Binding-site contacts:
Ligand atom C7 contacts residue HIS40 of chain 1.R at 4.3 Å.
Ligand atom O6 contacts residue TRP103 of chain 1.R at 3.4 Å.
Ligand atom O5 contacts residue ASN63 of chain 1.R at 2.4 Å (h-bond).
Ligand atom O6 contacts residue SER59 of chain 1.R at 4.4 Å.
Ligand atom C7 contacts residue ASN63 of chain 1.R at 4.2 Å.
Ligand atom O3 contacts residue ASN63 of chain 1.R at 3.5 Å (h-bond).
Ligand atom O7 contacts residue HIS40 of chain 1.R at 3.4 Å.
Ligand atom C5 contacts residue ASN63 of chain 1.R at 3.7 Å.
Ligand atom N2 contacts residue ASN63 of chain 1.R at 3.5 Å (h-bond).
Ligand atom C3 contacts residue ASN63 of chain 1.R at 3.5 Å.
Ligand atom C8 contacts residue TRP103 of chain 1.R at 3.9 Å (hydrophobic).
Ligand atom C6 contacts residue TRP103 of chain 1.R at 3.6 Å (hydrophobic).
Ligand atom N2 contacts residue TRP103 of chain 1.R at 4.5 Å.
Ligand atom C4 contacts residue ASN63 of chain 1.R at 4.2 Å.
Ligand atom C6 contacts residue SER59 of chain 1.R at 4.3 Å.
Ligand atom C1 contacts residue ASN63 of chain 1.R at 1.4 Å.
Ligand atom O5 contacts residue SER59 of chain 1.R at 4.3 Å.
Ligand atom C6 contacts residue ASN63 of chain 1.R at 4.4 Å.
Ligand atom C2 contacts residue ASN63 of chain 1.R at 2.4 Å.
Ligand atom C8 contacts residue ASN63 of chain 1.R at 4.2 Å.

Sequence of chain 1.R:
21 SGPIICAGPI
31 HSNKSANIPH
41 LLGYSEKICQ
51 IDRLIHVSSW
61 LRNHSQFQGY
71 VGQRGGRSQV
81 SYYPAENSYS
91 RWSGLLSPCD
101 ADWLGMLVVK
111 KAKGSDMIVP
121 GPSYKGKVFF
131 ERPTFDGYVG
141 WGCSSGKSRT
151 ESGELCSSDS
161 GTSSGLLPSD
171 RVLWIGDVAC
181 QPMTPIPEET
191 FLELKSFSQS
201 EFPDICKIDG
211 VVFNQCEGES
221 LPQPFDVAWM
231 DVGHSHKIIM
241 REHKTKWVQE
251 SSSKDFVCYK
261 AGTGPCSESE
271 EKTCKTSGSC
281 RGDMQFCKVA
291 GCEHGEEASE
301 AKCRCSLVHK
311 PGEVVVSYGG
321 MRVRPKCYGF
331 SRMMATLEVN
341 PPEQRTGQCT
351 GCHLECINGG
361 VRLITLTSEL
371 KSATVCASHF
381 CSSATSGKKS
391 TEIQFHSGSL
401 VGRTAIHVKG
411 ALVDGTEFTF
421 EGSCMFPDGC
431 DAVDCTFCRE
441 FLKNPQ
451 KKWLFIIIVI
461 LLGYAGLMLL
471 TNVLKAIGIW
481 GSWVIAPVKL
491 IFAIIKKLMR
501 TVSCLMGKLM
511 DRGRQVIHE

The small molecule below binds the protein below.
Small molecule (SMILES): CC(=O)N[C@H]1[C@H](O[C@H]2[C@H](O)[C@@H](NC(C)=O)CO[C@@H]2CO)O[C@H](CO)[C@@H](O)[C@@H]1O